Sequence of chain 1.B:
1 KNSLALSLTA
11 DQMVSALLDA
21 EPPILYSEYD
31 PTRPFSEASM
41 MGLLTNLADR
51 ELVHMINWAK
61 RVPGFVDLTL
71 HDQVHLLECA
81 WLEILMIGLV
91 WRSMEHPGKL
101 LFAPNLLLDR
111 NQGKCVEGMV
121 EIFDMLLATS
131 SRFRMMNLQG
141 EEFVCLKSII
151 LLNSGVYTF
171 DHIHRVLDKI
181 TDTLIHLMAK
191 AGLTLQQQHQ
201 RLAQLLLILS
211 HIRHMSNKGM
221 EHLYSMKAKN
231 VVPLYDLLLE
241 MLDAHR

This protein binds this small molecule.
Small molecule (SMILES): OCc1cc(Br)c(-c2ccc(O)cc2)c(-c2ccoc2)c1

Binding-site contacts:
Ligand atom C10 contacts residue GLU51 of chain 1.B at 3.5 Å.
Ligand atom C11 contacts residue LEU44 of chain 1.B at 4.1 Å (hydrophobic).
Ligand atom C14 contacts residue LEU223 of chain 1.B at 3.8 Å (hydrophobic).
Ligand atom C17 contacts residue LEU82 of chain 1.B at 4.0 Å (hydrophobic).
Ligand atom C1 contacts residue MET119 of chain 1.B at 3.7 Å (hydrophobic).
Ligand atom C16 contacts residue HIS222 of chain 1.B at 3.0 Å.
Ligand atom O1 contacts residue ALA48 of chain 1.B at 3.2 Å.
Ligand atom C15 contacts residue LEU238 of chain 1.B at 3.5 Å (hydrophobic).
Ligand atom C11 contacts residue PHE102 of chain 1.B at 4.0 Å (hydrophobic).
Ligand atom C13 contacts residue LEU223 of chain 1.B at 3.9 Å (hydrophobic).
Ligand atom BR1 contacts residue MET86 of chain 1.B at 4.0 Å.
Ligand atom O17 contacts residue MET41 of chain 1.B at 3.8 Å.
Ligand atom BR1 contacts residue LEU89 of chain 1.B at 4.0 Å.
Ligand atom BR1 contacts residue PHE102 of chain 1.B at 3.9 Å.
Ligand atom C17 contacts residue ALA48 of chain 1.B at 3.9 Å (hydrophobic).
Ligand atom BR1 contacts residue LEU126 of chain 1.B at 3.5 Å.
Ligand atom C17 contacts residue TRP81 of chain 1.B at 4.0 Å (hydrophobic).
Ligand atom C11 contacts residue GLU51 of chain 1.B at 3.8 Å.
Ligand atom C15 contacts residue ALA48 of chain 1.B at 3.4 Å (hydrophobic).
Ligand atom C2 contacts residue MET119 of chain 1.B at 3.5 Å (hydrophobic).
Ligand atom C15 contacts residue LEU223 of chain 1.B at 3.9 Å (hydrophobic).
Ligand atom C14 contacts residue LEU44 of chain 1.B at 4.1 Å (hydrophobic).
Ligand atom O1 contacts residue LEU223 of chain 1.B at 3.8 Å.
Ligand atom O17 contacts residue LEU223 of chain 1.B at 3.7 Å.
Ligand atom O14 contacts residue GLU51 of chain 1.B at 2.7 Å (salt-bridge).
Ligand atom O17 contacts residue MET119 of chain 1.B at 3.6 Å.
Ligand atom C11 contacts residue ALA48 of chain 1.B at 4.1 Å (hydrophobic).
Ligand atom O1 contacts residue TRP81 of chain 1.B at 3.8 Å.
Ligand atom O1 contacts residue LEU238 of chain 1.B at 3.2 Å.
Ligand atom C15 contacts residue THR45 of chain 1.B at 3.6 Å.
Ligand atom C16 contacts residue GLY219 of chain 1.B at 3.7 Å.
Ligand atom C16 contacts residue MET119 of chain 1.B at 3.7 Å (hydrophobic).
Ligand atom O14 contacts residue ARG92 of chain 1.B at 3.8 Å.
Ligand atom C6 contacts residue LEU223 of chain 1.B at 3.6 Å (hydrophobic).
Ligand atom O17 contacts residue HIS222 of chain 1.B at 2.5 Å (h-bond).
Ligand atom C12 contacts residue PHE102 of chain 1.B at 4.1 Å (hydrophobic).
Ligand atom C9 contacts residue LEU85 of chain 1.B at 3.6 Å (hydrophobic).
Ligand atom C12 contacts residue LEU44 of chain 1.B at 4.0 Å (hydrophobic).
Ligand atom C14 contacts residue THR45 of chain 1.B at 3.6 Å.
Ligand atom C17 contacts residue LEU223 of chain 1.B at 3.7 Å (hydrophobic).